Binding-site contacts:
Ligand atom N contacts residue VAL497 of chain 1.F at 3.5 Å.
Ligand atom C16 contacts residue VAL497 of chain 1.F at 3.5 Å (hydrophobic).
Ligand atom C5 contacts residue PRO510 of chain 1.F at 3.6 Å (hydrophobic).
Ligand atom C21 contacts residue CYS572 of chain 1.F at 3.4 Å (hydrophobic).
Ligand atom N1 contacts residue LYS615 of chain 1.F at 3.7 Å.
Ligand atom C24 contacts residue LEU492 of chain 1.F at 3.8 Å (hydrophobic).
Ligand atom O1 contacts residue THR509 of chain 1.F at 3.2 Å (h-bond).
Ligand atom C25 contacts residue LYS512 of chain 1.F at 3.8 Å.
Ligand atom N1 contacts residue ASN616 of chain 1.F at 3.4 Å.
Ligand atom C20 contacts residue VAL573 of chain 1.F at 3.7 Å (hydrophobic).
Ligand atom C26 contacts residue LYS615 of chain 1.F at 3.2 Å.
Ligand atom C8 contacts residue PRO510 of chain 1.F at 3.5 Å (hydrophobic).
Ligand atom C19 contacts residue VAL493 of chain 1.F at 3.8 Å (hydrophobic).
Ligand atom C16 contacts residue ASN616 of chain 1.F at 3.7 Å.
Ligand atom C24 contacts residue SER511 of chain 1.F at 3.3 Å.
Ligand atom N2 contacts residue VAL497 of chain 1.F at 3.6 Å.
Ligand atom C17 contacts residue ASN616 of chain 1.F at 3.4 Å.
Ligand atom N2 contacts residue LYS615 of chain 1.F at 3.2 Å (salt-bridge).
Ligand atom C16 contacts residue LYS615 of chain 1.F at 3.2 Å.
Ligand atom C19 contacts residue CYS535 of chain 1.F at 3.6 Å (hydrophobic).
Ligand atom N3 contacts residue LEU492 of chain 1.F at 3.2 Å (h-bond).
Ligand atom N3 contacts residue PRO496 of chain 1.F at 3.4 Å.
Ligand atom C24 contacts residue PHE618 of chain 1.F at 3.7 Å (hydrophobic).
Ligand atom C8 contacts residue MET508 of chain 1.F at 3.5 Å (hydrophobic).
Ligand atom C9 contacts residue MET508 of chain 1.F at 3.3 Å (hydrophobic).
Ligand atom C15 contacts residue LYS615 of chain 1.F at 3.7 Å.
Ligand atom C15 contacts residue VAL497 of chain 1.F at 3.6 Å (hydrophobic).
Ligand atom O2 contacts residue LYS615 of chain 1.F at 3.7 Å.
Ligand atom N3 contacts residue PHE618 of chain 1.F at 3.8 Å.
Ligand atom O contacts residue GLY507 of chain 1.F at 3.4 Å.
Ligand atom N1 contacts residue VAL497 of chain 1.F at 3.6 Å.
Ligand atom C22 contacts residue LYS615 of chain 1.F at 3.5 Å.
Ligand atom C21 contacts residue ASN616 of chain 1.F at 3.6 Å.
Ligand atom C23 contacts residue VAL493 of chain 1.F at 3.3 Å (hydrophobic).
Ligand atom N3 contacts residue VAL493 of chain 1.F at 3.7 Å.
Ligand atom C7 contacts residue PRO510 of chain 1.F at 3.8 Å (hydrophobic).
Ligand atom S1 contacts residue LYS615 of chain 1.F at 3.7 Å.
Ligand atom C contacts residue PRO500 of chain 1.F at 3.5 Å (hydrophobic).
Ligand atom C6 contacts residue PRO510 of chain 1.F at 3.5 Å (hydrophobic).
Ligand atom C23 contacts residue PRO496 of chain 1.F at 3.7 Å (hydrophobic).

A protein and the small-molecule ligand that binds it are described below.
Small molecule (SMILES): Cc1cc(OCc2nnc(SC3CCCC3)n2-c2cccnc2)ccc1-c1ccc(S(C)(=O)=O)cc1

Sequence of chain 1.F:
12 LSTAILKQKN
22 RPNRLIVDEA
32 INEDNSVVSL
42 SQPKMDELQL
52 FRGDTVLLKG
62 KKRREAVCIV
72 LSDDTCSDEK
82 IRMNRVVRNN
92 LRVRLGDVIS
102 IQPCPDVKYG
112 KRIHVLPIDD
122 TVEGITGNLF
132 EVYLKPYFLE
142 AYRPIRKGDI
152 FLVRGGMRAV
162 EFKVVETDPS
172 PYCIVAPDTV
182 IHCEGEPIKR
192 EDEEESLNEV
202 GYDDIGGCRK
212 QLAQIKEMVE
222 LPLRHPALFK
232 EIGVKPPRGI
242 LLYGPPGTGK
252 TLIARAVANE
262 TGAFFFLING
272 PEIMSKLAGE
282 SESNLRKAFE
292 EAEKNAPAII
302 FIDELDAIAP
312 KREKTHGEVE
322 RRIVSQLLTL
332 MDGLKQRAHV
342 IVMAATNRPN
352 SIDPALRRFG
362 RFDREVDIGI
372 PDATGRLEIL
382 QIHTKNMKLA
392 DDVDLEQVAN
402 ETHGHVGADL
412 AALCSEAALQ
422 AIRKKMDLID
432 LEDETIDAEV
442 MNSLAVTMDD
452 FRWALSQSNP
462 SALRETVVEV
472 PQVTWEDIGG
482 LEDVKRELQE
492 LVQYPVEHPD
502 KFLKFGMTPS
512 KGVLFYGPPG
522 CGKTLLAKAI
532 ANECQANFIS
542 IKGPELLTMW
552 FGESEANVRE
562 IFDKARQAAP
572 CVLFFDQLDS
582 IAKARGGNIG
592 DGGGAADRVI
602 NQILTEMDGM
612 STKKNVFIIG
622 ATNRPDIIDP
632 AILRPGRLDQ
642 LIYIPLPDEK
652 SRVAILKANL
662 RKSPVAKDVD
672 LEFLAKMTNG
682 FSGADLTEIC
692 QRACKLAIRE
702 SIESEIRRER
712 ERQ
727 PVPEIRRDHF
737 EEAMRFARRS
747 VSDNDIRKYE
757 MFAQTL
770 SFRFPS